Sequence of chain 1.D:
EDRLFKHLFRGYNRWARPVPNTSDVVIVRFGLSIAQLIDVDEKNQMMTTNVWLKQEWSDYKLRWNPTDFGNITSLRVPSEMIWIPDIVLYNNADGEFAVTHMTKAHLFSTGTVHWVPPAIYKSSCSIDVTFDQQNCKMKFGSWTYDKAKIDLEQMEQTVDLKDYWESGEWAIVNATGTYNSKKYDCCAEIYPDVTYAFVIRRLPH

The small molecule below binds the protein below.
Small molecule (SMILES): Clc1ccc([C@H]2C[C@@H]3CC[C@H]2N3)cn1

Sequence of chain 1.E:
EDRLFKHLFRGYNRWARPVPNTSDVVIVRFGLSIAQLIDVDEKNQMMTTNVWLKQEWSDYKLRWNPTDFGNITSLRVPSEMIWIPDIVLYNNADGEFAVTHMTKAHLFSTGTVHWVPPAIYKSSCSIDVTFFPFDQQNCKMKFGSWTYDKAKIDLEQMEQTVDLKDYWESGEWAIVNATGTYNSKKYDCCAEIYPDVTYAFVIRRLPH

Binding-site contacts:
Ligand atom C7 contacts residue CYS190 of chain 1.D at 3.9 Å (hydrophobic).
Ligand atom C1 contacts residue CYS190 of chain 1.D at 4.0 Å (hydrophobic).
Ligand atom C3 contacts residue TRP146 of chain 1.D at 4.1 Å (hydrophobic).
Ligand atom N1 contacts residue TYR194 of chain 1.D at 4.0 Å.
Ligand atom C2 contacts residue TYR187 of chain 1.D at 4.2 Å (hydrophobic).
Ligand atom C3 contacts residue TYR187 of chain 1.D at 4.1 Å (hydrophobic).
Ligand atom CL contacts residue LYS104 of chain 1.E at 3.6 Å.
Ligand atom C5 contacts residue TRP52 of chain 1.E at 3.9 Å (hydrophobic).
Ligand atom C10 contacts residue THR147 of chain 1.D at 3.8 Å.
Ligand atom C8 contacts residue TYR194 of chain 1.D at 3.8 Å (hydrophobic).
Ligand atom C9 contacts residue THR147 of chain 1.D at 3.9 Å.
Ligand atom CL contacts residue HIS106 of chain 1.E at 3.9 Å.
Ligand atom CL contacts residue HIS114 of chain 1.E at 3.6 Å.
Ligand atom C4 contacts residue TYR90 of chain 1.D at 3.4 Å (hydrophobic).
Ligand atom C11 contacts residue TRP146 of chain 1.D at 3.6 Å (hydrophobic).
Ligand atom C2 contacts residue TYR194 of chain 1.D at 4.3 Å (hydrophobic).
Ligand atom C9 contacts residue TRP146 of chain 1.D at 3.5 Å (hydrophobic).
Ligand atom C10 contacts residue TRP146 of chain 1.D at 3.9 Å (hydrophobic).
Ligand atom C3 contacts residue TYR90 of chain 1.D at 4.1 Å (hydrophobic).
Ligand atom C5 contacts residue TRP146 of chain 1.D at 3.5 Å (hydrophobic).
Ligand atom C1 contacts residue TRP146 of chain 1.D at 3.9 Å (hydrophobic).
Ligand atom N2 contacts residue TRP146 of chain 1.D at 3.9 Å.
Ligand atom C3 contacts residue TYR194 of chain 1.D at 3.6 Å (hydrophobic).
Ligand atom C10 contacts residue VAL116 of chain 1.E at 4.2 Å (hydrophobic).
Ligand atom N1 contacts residue TYR90 of chain 1.D at 3.9 Å.
Ligand atom N1 contacts residue TRP146 of chain 1.D at 2.8 Å (h-bond).
Ligand atom N2 contacts residue THR147 of chain 1.D at 4.1 Å.
Ligand atom C2 contacts residue CYS190 of chain 1.D at 3.8 Å (hydrophobic).
Ligand atom C8 contacts residue CYS190 of chain 1.D at 4.0 Å (hydrophobic).
Ligand atom C8 contacts residue TRP146 of chain 1.D at 3.2 Å (hydrophobic).
Ligand atom N2 contacts residue VAL116 of chain 1.E at 3.2 Å.
Ligand atom C11 contacts residue VAL116 of chain 1.E at 3.3 Å (hydrophobic).
Ligand atom C4 contacts residue TYR187 of chain 1.D at 3.7 Å (hydrophobic).
Ligand atom C1 contacts residue CYS189 of chain 1.D at 4.0 Å (hydrophobic).
Ligand atom C7 contacts residue TRP146 of chain 1.D at 3.3 Å (hydrophobic).
Ligand atom CL contacts residue THR147 of chain 1.D at 3.4 Å.
Ligand atom C6 contacts residue TRP146 of chain 1.D at 3.3 Å (hydrophobic).
Ligand atom C5 contacts residue TYR90 of chain 1.D at 3.4 Å (hydrophobic).
Ligand atom C2 contacts residue CYS189 of chain 1.D at 3.7 Å (hydrophobic).
Ligand atom C9 contacts residue TYR194 of chain 1.D at 3.9 Å (hydrophobic).